The small molecule below binds the protein below.
Small molecule (SMILES): OC[C@H]1O[C@H](O)[C@H](F)[C@@H](O)[C@@H]1O

Binding-site contacts:
Ligand atom C5 contacts residue TYR322 of chain 1.B at 3.1 Å (hydrophobic).
Ligand atom O4 contacts residue GLU432 of chain 1.B at 2.7 Å (salt-bridge).
Ligand atom O5 contacts residue TYR322 of chain 1.B at 3.0 Å (h-bond).
Ligand atom C3 contacts residue HIS150 of chain 1.B at 3.7 Å.
Ligand atom F2 contacts residue ASN205 of chain 1.B at 2.9 Å.
Ligand atom C3 contacts residue TRP425 of chain 1.B at 3.7 Å (hydrophobic).
Ligand atom C2 contacts residue GLU387 of chain 1.B at 2.4 Å.
Ligand atom C2 contacts residue TRP151 of chain 1.B at 4.0 Å (hydrophobic).
Ligand atom O5 contacts residue GLU387 of chain 1.B at 2.4 Å (salt-bridge).
Ligand atom C6 contacts residue PHE441 of chain 1.B at 3.6 Å (hydrophobic).
Ligand atom C2 contacts residue HIS150 of chain 1.B at 3.9 Å.
Ligand atom O4 contacts residue TRP433 of chain 1.B at 3.7 Å.
Ligand atom C6 contacts residue GLU432 of chain 1.B at 3.3 Å.
Ligand atom C4 contacts residue TRP433 of chain 1.B at 3.8 Å (hydrophobic).
Ligand atom C1 contacts residue TYR322 of chain 1.B at 3.7 Å (hydrophobic).
Ligand atom O4 contacts residue TRP425 of chain 1.B at 3.4 Å (h-bond).
Ligand atom C3 contacts residue GLU387 of chain 1.B at 2.9 Å.
Ligand atom F2 contacts residue GLU387 of chain 1.B at 2.7 Å.
Ligand atom C4 contacts residue GLU387 of chain 1.B at 3.5 Å.
Ligand atom C1 contacts residue GLU387 of chain 1.B at 1.4 Å.
Ligand atom O3 contacts residue HIS150 of chain 1.B at 2.8 Å (h-bond).
Ligand atom F2 contacts residue GLU206 of chain 1.B at 3.4 Å.
Ligand atom C3 contacts residue TRP433 of chain 1.B at 4.0 Å (hydrophobic).
Ligand atom F2 contacts residue HIS150 of chain 1.B at 3.1 Å.
Ligand atom C5 contacts residue TRP425 of chain 1.B at 3.9 Å (hydrophobic).
Ligand atom O3 contacts residue GLN18 of chain 1.B at 2.6 Å (h-bond).
Ligand atom C6 contacts residue TYR322 of chain 1.B at 3.4 Å (hydrophobic).
Ligand atom C2 contacts residue GLU206 of chain 1.B at 3.4 Å.
Ligand atom F2 contacts residue TRP151 of chain 1.B at 4.0 Å.
Ligand atom O4 contacts residue GLN18 of chain 1.B at 2.9 Å (h-bond).
Ligand atom O6 contacts residue TRP361 of chain 1.B at 3.4 Å.
Ligand atom C5 contacts residue GLU387 of chain 1.B at 2.9 Å.
Ligand atom C4 contacts residue GLU432 of chain 1.B at 3.7 Å.
Ligand atom C1 contacts residue GLU206 of chain 1.B at 3.4 Å.
Ligand atom O6 contacts residue GLU432 of chain 1.B at 2.6 Å (salt-bridge).
Ligand atom C4 contacts residue GLN18 of chain 1.B at 4.0 Å.
Ligand atom C3 contacts residue GLN18 of chain 1.B at 3.6 Å.
Ligand atom O3 contacts residue TRP433 of chain 1.B at 3.0 Å (h-bond).
Ligand atom O3 contacts residue TRP425 of chain 1.B at 3.9 Å.
Ligand atom C4 contacts residue TRP425 of chain 1.B at 4.0 Å (hydrophobic).

Sequence of chain 1.B:
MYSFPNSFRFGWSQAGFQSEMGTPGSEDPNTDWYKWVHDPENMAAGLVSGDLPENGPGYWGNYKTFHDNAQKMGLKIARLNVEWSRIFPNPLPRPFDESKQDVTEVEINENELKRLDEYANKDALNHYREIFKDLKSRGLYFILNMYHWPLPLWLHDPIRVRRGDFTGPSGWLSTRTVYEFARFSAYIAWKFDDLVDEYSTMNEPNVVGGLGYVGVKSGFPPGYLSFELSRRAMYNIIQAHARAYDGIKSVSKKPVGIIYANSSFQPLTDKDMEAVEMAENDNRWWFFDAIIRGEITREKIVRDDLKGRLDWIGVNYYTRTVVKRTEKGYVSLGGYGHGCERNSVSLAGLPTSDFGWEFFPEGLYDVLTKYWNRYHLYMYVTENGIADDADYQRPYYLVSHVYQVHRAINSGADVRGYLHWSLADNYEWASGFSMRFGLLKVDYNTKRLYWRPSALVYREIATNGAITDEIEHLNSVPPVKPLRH